The protein below binds the small molecule below.
Small molecule (SMILES): CC(=O)N[C@H]1[C@H](OC[C@H]2OC[C@H](NC(C)=O)[C@@H](O)[C@@H]2O[C@@H]2O[C@H](CO)[C@@H](O)[C@H](O)[C@H]2NC(C)=O)O[C@H](CO)[C@@H](O)[C@@H]1O

Sequence of chain 1.A:
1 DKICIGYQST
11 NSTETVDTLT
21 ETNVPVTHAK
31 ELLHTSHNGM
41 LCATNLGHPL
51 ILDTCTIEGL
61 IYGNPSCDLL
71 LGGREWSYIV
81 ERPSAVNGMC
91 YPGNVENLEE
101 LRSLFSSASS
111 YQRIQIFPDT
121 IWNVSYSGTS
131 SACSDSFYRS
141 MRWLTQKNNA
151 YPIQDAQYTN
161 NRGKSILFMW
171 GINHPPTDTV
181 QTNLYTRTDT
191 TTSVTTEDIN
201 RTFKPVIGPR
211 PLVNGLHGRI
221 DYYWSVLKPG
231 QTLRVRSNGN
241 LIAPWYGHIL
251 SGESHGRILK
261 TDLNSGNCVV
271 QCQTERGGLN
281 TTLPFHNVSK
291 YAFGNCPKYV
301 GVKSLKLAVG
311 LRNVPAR

Binding-site contacts:
Ligand atom C3 contacts residue ASN280 of chain 1.A at 3.8 Å.
Ligand atom C8 contacts residue ASN45 of chain 1.A at 3.2 Å.
Ligand atom C1 contacts residue VAL270 of chain 1.A at 4.2 Å (hydrophobic).
Ligand atom O7 contacts residue VAL269 of chain 1.A at 3.8 Å.
Ligand atom O7 contacts residue ASN280 of chain 1.A at 4.3 Å.
Ligand atom O7 contacts residue ASN45 of chain 1.A at 4.3 Å.
Ligand atom C3 contacts residue VAL269 of chain 1.A at 3.4 Å (hydrophobic).
Ligand atom O5 contacts residue GLN271 of chain 1.A at 3.9 Å.
Ligand atom C5 contacts residue ASN280 of chain 1.A at 3.7 Å.
Ligand atom O5 contacts residue VAL269 of chain 1.A at 4.4 Å.
Ligand atom O6 contacts residue GLN271 of chain 1.A at 4.0 Å.
Ligand atom C7 contacts residue ASN45 of chain 1.A at 4.2 Å.
Ligand atom C8 contacts residue ASN280 of chain 1.A at 4.2 Å.
Ligand atom C1 contacts residue VAL269 of chain 1.A at 3.7 Å (hydrophobic).
Ligand atom O4 contacts residue VAL269 of chain 1.A at 3.9 Å.
Ligand atom N2 contacts residue ASN280 of chain 1.A at 2.9 Å (h-bond).
Ligand atom C2 contacts residue ASN280 of chain 1.A at 2.4 Å.
Ligand atom C1 contacts residue GLN271 of chain 1.A at 4.1 Å.
Ligand atom C1 contacts residue ASN280 of chain 1.A at 1.4 Å.
Ligand atom C7 contacts residue ASN280 of chain 1.A at 3.6 Å.
Ligand atom C2 contacts residue VAL269 of chain 1.A at 3.7 Å (hydrophobic).
Ligand atom O3 contacts residue VAL269 of chain 1.A at 4.3 Å.
Ligand atom C4 contacts residue ASN280 of chain 1.A at 4.2 Å.
Ligand atom N2 contacts residue VAL269 of chain 1.A at 3.5 Å (h-bond).
Ligand atom C5 contacts residue VAL269 of chain 1.A at 4.0 Å (hydrophobic).
Ligand atom C4 contacts residue VAL269 of chain 1.A at 4.1 Å (hydrophobic).
Ligand atom O5 contacts residue ASN280 of chain 1.A at 2.4 Å (h-bond).